Binding-site contacts:
Ligand atom C4 contacts residue MET214 of chain 30.A at 3.7 Å (hydrophobic).
Ligand atom CM4 contacts residue ALA166 of chain 30.A at 3.1 Å (hydrophobic).
Ligand atom CM2 contacts residue ILE77 of chain 30.A at 3.8 Å (hydrophobic).
Ligand atom C2A contacts residue LEU217 of chain 30.A at 4.0 Å (hydrophobic).
Ligand atom N1A contacts residue PHE179 of chain 30.A at 3.3 Å.
Ligand atom C5B contacts residue TYR144 of chain 30.A at 3.8 Å (hydrophobic).
Ligand atom N5A contacts residue PHE179 of chain 30.A at 3.3 Å.
Ligand atom N4A contacts residue PHE179 of chain 30.A at 3.5 Å.
Ligand atom C4 contacts residue LEU100 of chain 30.A at 3.9 Å (hydrophobic).
Ligand atom CM2 contacts residue ILE122 of chain 30.A at 3.8 Å (hydrophobic).
Ligand atom CM6 contacts residue LEU184 of chain 30.A at 3.7 Å (hydrophobic).
Ligand atom C4 contacts residue TYR190 of chain 30.A at 3.7 Å (hydrophobic).
Ligand atom N3A contacts residue PHE179 of chain 30.A at 3.7 Å.
Ligand atom N2 contacts residue LEU100 of chain 30.A at 3.8 Å.
Ligand atom CM6 contacts residue TYR144 of chain 30.A at 3.7 Å (hydrophobic).
Ligand atom O1 contacts residue MET214 of chain 30.A at 3.2 Å.
Ligand atom N2 contacts residue MET214 of chain 30.A at 3.8 Å.
Ligand atom N4A contacts residue TYR144 of chain 30.A at 3.7 Å.
Ligand atom C2B contacts residue ILE122 of chain 30.A at 4.0 Å (hydrophobic).
Ligand atom O1 contacts residue LEU100 of chain 30.A at 3.7 Å.
Ligand atom C1B contacts residue ILE98 of chain 30.A at 3.7 Å (hydrophobic).
Ligand atom CM6 contacts residue LEU181 of chain 30.A at 3.8 Å (hydrophobic).
Ligand atom CM4 contacts residue TYR144 of chain 30.A at 3.8 Å (hydrophobic).
Ligand atom O1B contacts residue ILE98 of chain 30.A at 3.2 Å.
Ligand atom C5B contacts residue LEU181 of chain 30.A at 3.6 Å (hydrophobic).
Ligand atom N5A contacts residue MET124 of chain 30.A at 3.9 Å.
Ligand atom N1A contacts residue MET124 of chain 30.A at 3.6 Å.
Ligand atom CM4 contacts residue VAL168 of chain 30.A at 3.9 Å (hydrophobic).
Ligand atom CM4 contacts residue TYR142 of chain 30.A at 3.7 Å (hydrophobic).
Ligand atom N1A contacts residue LEU217 of chain 30.A at 3.3 Å.
Ligand atom C5 contacts residue MET214 of chain 30.A at 3.4 Å (hydrophobic).
Ligand atom C3 contacts residue LEU100 of chain 30.A at 3.8 Å (hydrophobic).
Ligand atom N3A contacts residue TYR144 of chain 30.A at 3.2 Å.
Ligand atom C6B contacts residue LEU181 of chain 30.A at 3.5 Å (hydrophobic).
Ligand atom CM3 contacts residue TYR190 of chain 30.A at 3.6 Å (hydrophobic).
Ligand atom C1B contacts residue LEU181 of chain 30.A at 4.0 Å (hydrophobic).
Ligand atom C2A contacts residue PHE179 of chain 30.A at 3.5 Å (hydrophobic).
Ligand atom N5A contacts residue LEU217 of chain 30.A at 3.6 Å.
Ligand atom C1C contacts residue MET214 of chain 30.A at 3.2 Å (hydrophobic).
Ligand atom C6B contacts residue ILE98 of chain 30.A at 3.8 Å (hydrophobic).

This small molecule binds to this protein.
Small molecule (SMILES): Cc1cc(CCCOc2c(C)cc(-c3nnn(C)n3)cc2C)on1

Sequence of chain 30.A:
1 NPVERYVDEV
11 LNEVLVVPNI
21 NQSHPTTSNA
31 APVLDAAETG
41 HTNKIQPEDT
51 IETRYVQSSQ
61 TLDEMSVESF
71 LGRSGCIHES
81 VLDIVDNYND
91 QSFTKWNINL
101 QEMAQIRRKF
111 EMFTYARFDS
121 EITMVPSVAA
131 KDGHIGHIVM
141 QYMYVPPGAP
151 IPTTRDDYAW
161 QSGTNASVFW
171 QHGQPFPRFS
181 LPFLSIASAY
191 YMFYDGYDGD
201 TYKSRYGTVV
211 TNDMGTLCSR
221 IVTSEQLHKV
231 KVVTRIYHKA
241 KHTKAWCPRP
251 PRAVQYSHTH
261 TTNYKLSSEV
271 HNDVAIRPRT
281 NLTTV